Sequence of chain 1.A:
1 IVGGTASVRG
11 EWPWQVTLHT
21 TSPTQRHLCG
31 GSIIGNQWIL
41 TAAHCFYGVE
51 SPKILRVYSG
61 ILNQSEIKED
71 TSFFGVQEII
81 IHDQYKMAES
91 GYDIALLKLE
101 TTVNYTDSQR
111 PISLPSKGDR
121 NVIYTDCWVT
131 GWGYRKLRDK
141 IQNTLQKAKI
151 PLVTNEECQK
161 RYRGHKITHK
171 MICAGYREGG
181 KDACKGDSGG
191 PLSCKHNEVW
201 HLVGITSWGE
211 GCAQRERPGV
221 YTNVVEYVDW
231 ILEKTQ

A protein and the small-molecule ligand that binds it are described below.
Small molecule (SMILES): Cn1nncc1-c1cnn([C@H](CCOC(F)F)c2ccc(-c3c(-n4cc(Cl)nn4)ccc(Cl)c3F)c[n+]2[O-])c1

Binding-site contacts:
Ligand atom O26 contacts residue GLY186 of chain 1.A at 2.7 Å (h-bond).
Ligand atom N39 contacts residue LYS185 of chain 1.A at 3.3 Å.
Ligand atom C24 contacts residue CYS184 of chain 1.A at 3.2 Å (hydrophobic).
Ligand atom N40 contacts residue CYS184 of chain 1.A at 3.6 Å.
Ligand atom C37 contacts residue CYS212 of chain 1.A at 3.7 Å (hydrophobic).
Ligand atom F19 contacts residue HIS44 of chain 1.A at 3.6 Å.
Ligand atom CL31 contacts residue THR206 of chain 1.A at 3.6 Å.
Ligand atom O26 contacts residue LYS185 of chain 1.A at 3.5 Å.
Ligand atom C12 contacts residue SER188 of chain 1.A at 3.4 Å.
Ligand atom N39 contacts residue CYS212 of chain 1.A at 3.3 Å (h-bond).
Ligand atom C17 contacts residue LEU28 of chain 1.A at 3.5 Å (hydrophobic).
Ligand atom CL31 contacts residue VAL220 of chain 1.A at 3.6 Å.
Ligand atom O16 contacts residue SER188 of chain 1.A at 3.5 Å (h-bond).
Ligand atom C32 contacts residue TRP208 of chain 1.A at 3.6 Å (hydrophobic).
Ligand atom C33 contacts residue GLY209 of chain 1.A at 3.6 Å.
Ligand atom CL38 contacts residue LEU137 of chain 1.A at 3.5 Å.
Ligand atom C32 contacts residue ASP182 of chain 1.A at 3.6 Å.
Ligand atom C1 contacts residue LEU28 of chain 1.A at 3.3 Å (hydrophobic).
Ligand atom C20 contacts residue SER188 of chain 1.A at 3.6 Å.
Ligand atom F29 contacts residue TRP208 of chain 1.A at 3.4 Å.
Ligand atom F29 contacts residue THR206 of chain 1.A at 3.1 Å.
Ligand atom F19 contacts residue CYS45 of chain 1.A at 3.6 Å.
Ligand atom C11 contacts residue GLY186 of chain 1.A at 3.3 Å.
Ligand atom CL31 contacts residue TRP208 of chain 1.A at 3.4 Å.
Ligand atom O16 contacts residue HIS44 of chain 1.A at 3.6 Å.
Ligand atom C33 contacts residue ALA183 of chain 1.A at 3.6 Å (hydrophobic).
Ligand atom C36 contacts residue GLY211 of chain 1.A at 3.2 Å.
Ligand atom C28 contacts residue TRP208 of chain 1.A at 3.6 Å (hydrophobic).
Ligand atom C30 contacts residue TRP208 of chain 1.A at 3.4 Å (hydrophobic).
Ligand atom C33 contacts residue GLY211 of chain 1.A at 3.4 Å.
Ligand atom N40 contacts residue CYS212 of chain 1.A at 3.4 Å (h-bond).
Ligand atom O26 contacts residue SER188 of chain 1.A at 3.1 Å (h-bond).
Ligand atom O26 contacts residue ASP187 of chain 1.A at 3.4 Å (salt-bridge).
Ligand atom C36 contacts residue GLY209 of chain 1.A at 3.3 Å.
Ligand atom F29 contacts residue SER207 of chain 1.A at 3.3 Å.
Ligand atom N25 contacts residue GLY186 of chain 1.A at 3.6 Å.
Ligand atom N3 contacts residue ILE141 of chain 1.A at 3.6 Å.
Ligand atom N40 contacts residue LYS185 of chain 1.A at 3.4 Å (salt-bridge).
Ligand atom O26 contacts residue CYS184 of chain 1.A at 3.4 Å (h-bond).
Ligand atom N25 contacts residue SER188 of chain 1.A at 3.3 Å.